Sequence of chain 1.E:
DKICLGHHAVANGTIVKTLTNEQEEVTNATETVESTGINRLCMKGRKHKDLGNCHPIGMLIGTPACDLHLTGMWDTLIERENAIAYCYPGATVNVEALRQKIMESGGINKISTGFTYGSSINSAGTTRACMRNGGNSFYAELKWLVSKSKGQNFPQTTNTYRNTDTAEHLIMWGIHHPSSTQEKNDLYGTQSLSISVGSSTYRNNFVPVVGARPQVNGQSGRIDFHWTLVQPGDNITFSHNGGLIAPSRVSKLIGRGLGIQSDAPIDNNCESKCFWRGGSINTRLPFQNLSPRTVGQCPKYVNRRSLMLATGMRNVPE

Binding-site contacts:
Ligand atom C1 contacts residue ARG166 of chain 1.E at 3.3 Å.
Ligand atom C7 contacts residue ASN239 of chain 1.E at 3.4 Å.
Ligand atom C8 contacts residue ASN239 of chain 1.E at 4.5 Å.
Ligand atom O6 contacts residue ARG166 of chain 1.E at 2.7 Å (salt-bridge).
Ligand atom C7 contacts residue GLY237 of chain 1.E at 4.0 Å.
Ligand atom O6 contacts residue ASN239 of chain 1.E at 4.5 Å.
Ligand atom N2 contacts residue GLY237 of chain 1.E at 3.6 Å (h-bond).
Ligand atom C8 contacts residue SER204 of chain 1.E at 4.2 Å.
Ligand atom C5 contacts residue ARG166 of chain 1.E at 3.6 Å.
Ligand atom C1 contacts residue ASN239 of chain 1.E at 1.5 Å.
Ligand atom C2 contacts residue ASN239 of chain 1.E at 2.5 Å.
Ligand atom C7 contacts residue ASP238 of chain 1.E at 4.4 Å.
Ligand atom O7 contacts residue GLN219 of chain 1.C at 4.2 Å.
Ligand atom O7 contacts residue PRO218 of chain 1.C at 3.6 Å.
Ligand atom O5 contacts residue ASN239 of chain 1.E at 2.4 Å (h-bond).
Ligand atom O7 contacts residue ASN239 of chain 1.E at 3.7 Å.
Ligand atom C4 contacts residue ASN239 of chain 1.E at 4.2 Å.
Ligand atom C3 contacts residue ASN239 of chain 1.E at 3.8 Å.
Ligand atom C8 contacts residue ASP238 of chain 1.E at 3.5 Å.
Ligand atom C6 contacts residue ARG166 of chain 1.E at 3.6 Å.
Ligand atom C5 contacts residue ASN239 of chain 1.E at 3.6 Å.
Ligand atom C7 contacts residue PRO218 of chain 1.C at 4.3 Å (hydrophobic).
Ligand atom O5 contacts residue ARG166 of chain 1.E at 2.5 Å (salt-bridge).
Ligand atom C8 contacts residue GLY237 of chain 1.E at 3.3 Å.
Ligand atom N2 contacts residue ASN239 of chain 1.E at 2.8 Å (h-bond).

Sequence of chain 1.C:
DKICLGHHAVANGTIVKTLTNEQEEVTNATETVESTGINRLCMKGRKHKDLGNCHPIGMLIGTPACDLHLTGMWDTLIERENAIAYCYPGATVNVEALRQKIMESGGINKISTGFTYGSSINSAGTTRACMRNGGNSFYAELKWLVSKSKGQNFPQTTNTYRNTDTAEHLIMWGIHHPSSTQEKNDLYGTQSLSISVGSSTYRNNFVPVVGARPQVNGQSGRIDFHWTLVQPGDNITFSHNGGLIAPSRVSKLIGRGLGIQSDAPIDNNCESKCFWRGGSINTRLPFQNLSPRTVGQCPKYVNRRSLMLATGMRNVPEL

This protein binds this small molecule.
Small molecule (SMILES): CC(=O)N[C@H]1[C@H](O[C@H]2[C@H](O)[C@@H](NC(C)=O)CO[C@@H]2CO)O[C@H](CO)[C@@H](O)[C@@H]1O